Binding-site contacts:
Ligand atom O2A contacts residue LYS516 of chain 1.C at 2.9 Å (salt-bridge).
Ligand atom C3' contacts residue TYR520 of chain 1.C at 3.3 Å (hydrophobic).
Ligand atom PG contacts residue ARG512 of chain 1.C at 3.6 Å.
Ligand atom O4' contacts residue GLU474 of chain 1.C at 3.7 Å.
Ligand atom O4' contacts residue ARG423 of chain 1.C at 2.8 Å (salt-bridge).
Ligand atom PB contacts residue HIS500 of chain 1.C at 3.7 Å.
Ligand atom O1B contacts residue TYR520 of chain 1.C at 2.6 Å (h-bond).
Ligand atom PA contacts residue MG1 of chain 1.E at 3.6 Å.
Ligand atom O2B contacts residue LEU473 of chain 1.C at 3.2 Å (h-bond).
Ligand atom C2' contacts residue GLU474 of chain 1.C at 3.1 Å.
Ligand atom O1A contacts residue MG1 of chain 1.E at 2.3 Å.
Ligand atom O3A contacts residue LYS516 of chain 1.C at 3.7 Å.
Ligand atom C2' contacts residue TYR520 of chain 1.C at 3.4 Å (hydrophobic).
Ligand atom C1' contacts residue ARG423 of chain 1.C at 3.2 Å.
Ligand atom O2B contacts residue GLY472 of chain 1.C at 3.4 Å (h-bond).
Ligand atom O2B contacts residue ASP648 of chain 1.C at 3.2 Å (salt-bridge).
Ligand atom O1B contacts residue GLY472 of chain 1.C at 3.2 Å.
Ligand atom O1G contacts residue ASP469 of chain 1.C at 3.7 Å.
Ligand atom O2G contacts residue GLY472 of chain 1.C at 2.7 Å (h-bond).
Ligand atom O3G contacts residue LYS516 of chain 1.C at 3.2 Å (salt-bridge).
Ligand atom O1G contacts residue ALA470 of chain 1.C at 3.4 Å (h-bond).
Ligand atom O2G contacts residue SER471 of chain 1.C at 3.4 Å.
Ligand atom PB contacts residue MG1 of chain 1.E at 3.4 Å.
Ligand atom O2B contacts residue MG1 of chain 1.E at 2.4 Å.
Ligand atom O3B contacts residue HIS500 of chain 1.C at 3.4 Å (h-bond).
Ligand atom O1A contacts residue ASP648 of chain 1.C at 3.0 Å (salt-bridge).
Ligand atom O1A contacts residue MG1 of chain 1.F at 2.7 Å.
Ligand atom O3G contacts residue ARG512 of chain 1.C at 2.8 Å (salt-bridge).
Ligand atom PG contacts residue GLY472 of chain 1.C at 3.7 Å.
Ligand atom O3B contacts residue LYS516 of chain 1.C at 3.6 Å.
Ligand atom C1' contacts residue GLU474 of chain 1.C at 3.4 Å.
Ligand atom O2G contacts residue ARG512 of chain 1.C at 3.3 Å (salt-bridge).
Ligand atom O3B contacts residue MG1 of chain 1.E at 3.6 Å.
Ligand atom O1A contacts residue ASP469 of chain 1.C at 3.6 Å.
Ligand atom O2B contacts residue ALA470 of chain 1.C at 3.1 Å (h-bond).
Ligand atom O1B contacts residue HIS500 of chain 1.C at 2.8 Å (h-bond).
Ligand atom O1G contacts residue MG1 of chain 1.E at 2.3 Å.
Ligand atom O1B contacts residue LEU473 of chain 1.C at 3.7 Å.
Ligand atom PG contacts residue MG1 of chain 1.E at 3.3 Å.
Ligand atom C5' contacts residue ASP648 of chain 1.C at 3.4 Å.

Sequence of chain 1.C:
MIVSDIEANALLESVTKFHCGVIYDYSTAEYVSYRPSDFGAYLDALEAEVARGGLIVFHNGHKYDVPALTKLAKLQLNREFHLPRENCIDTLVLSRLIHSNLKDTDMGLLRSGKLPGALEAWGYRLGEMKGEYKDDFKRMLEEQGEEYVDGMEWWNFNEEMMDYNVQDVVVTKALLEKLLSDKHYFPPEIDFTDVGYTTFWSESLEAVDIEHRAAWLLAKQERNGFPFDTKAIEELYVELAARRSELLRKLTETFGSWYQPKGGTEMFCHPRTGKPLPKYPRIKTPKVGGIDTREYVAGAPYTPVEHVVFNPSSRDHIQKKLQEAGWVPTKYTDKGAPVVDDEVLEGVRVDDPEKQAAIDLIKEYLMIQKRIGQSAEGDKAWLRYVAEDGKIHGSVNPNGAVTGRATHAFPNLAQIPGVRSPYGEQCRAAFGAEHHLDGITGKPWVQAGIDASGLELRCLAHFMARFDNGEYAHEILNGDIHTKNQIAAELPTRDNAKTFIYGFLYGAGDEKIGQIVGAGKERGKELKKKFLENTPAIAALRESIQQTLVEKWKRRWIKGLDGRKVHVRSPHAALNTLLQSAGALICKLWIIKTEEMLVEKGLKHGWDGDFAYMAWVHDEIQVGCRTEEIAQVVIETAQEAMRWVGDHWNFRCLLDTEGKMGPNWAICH

This protein binds this small molecule.
Small molecule (SMILES): Nc1ncnc2c1ncn2[C@@H]1CC[C@H](CO[P](=O)(O)O[P](=O)(O)OP(=O)(O)O)O1